This small molecule binds to this protein.
Small molecule (SMILES): Nc1nc2c(ncn2[C@@H]2O[C@H](CO[P](=O)(O)C[P](=O)(O)OP(=O)(O)O)[C@@H](O)[C@H]2O)c(=O)[nH]1

Sequence of chain 1.E:
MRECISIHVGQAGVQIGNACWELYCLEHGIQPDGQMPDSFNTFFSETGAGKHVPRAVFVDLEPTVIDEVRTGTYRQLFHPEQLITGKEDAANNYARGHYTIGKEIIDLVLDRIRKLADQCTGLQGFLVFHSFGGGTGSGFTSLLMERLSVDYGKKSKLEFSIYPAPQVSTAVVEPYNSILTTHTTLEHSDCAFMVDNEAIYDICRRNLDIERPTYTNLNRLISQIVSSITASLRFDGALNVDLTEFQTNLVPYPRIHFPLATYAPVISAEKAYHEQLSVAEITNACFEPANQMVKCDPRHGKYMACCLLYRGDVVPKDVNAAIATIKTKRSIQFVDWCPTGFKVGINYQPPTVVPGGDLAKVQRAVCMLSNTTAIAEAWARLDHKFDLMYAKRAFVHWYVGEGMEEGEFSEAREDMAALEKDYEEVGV

Binding-site contacts:
Ligand atom O2' contacts residue ASN204 of chain 1.H at 3.4 Å (h-bond).
Ligand atom O2' contacts residue ASP177 of chain 1.H at 3.4 Å (salt-bridge).
Ligand atom O3B contacts residue THR143 of chain 1.H at 3.1 Å (h-bond).
Ligand atom N1 contacts residue ASN226 of chain 1.H at 2.8 Å (h-bond).
Ligand atom N3 contacts residue CYS12 of chain 1.H at 3.6 Å.
Ligand atom N2 contacts residue LEU225 of chain 1.H at 3.8 Å.
Ligand atom C3A contacts residue GLY141 of chain 1.H at 3.7 Å.
Ligand atom C2 contacts residue ASN226 of chain 1.H at 3.4 Å.
Ligand atom O6 contacts residue TYR222 of chain 1.H at 3.8 Å.
Ligand atom O6 contacts residue GLN15 of chain 1.H at 2.6 Å (h-bond).
Ligand atom O1G contacts residue THR143 of chain 1.H at 3.5 Å (h-bond).
Ligand atom O1B contacts residue THR143 of chain 1.H at 3.7 Å.
Ligand atom O3G contacts residue THR143 of chain 1.H at 3.6 Å.
Ligand atom N3 contacts residue ASN204 of chain 1.H at 3.5 Å (h-bond).
Ligand atom PG contacts residue GLY98 of chain 1.H at 3.2 Å.
Ligand atom O3B contacts residue GLY142 of chain 1.H at 3.4 Å (h-bond).
Ligand atom C2' contacts residue TYR222 of chain 1.H at 3.8 Å (hydrophobic).
Ligand atom N2 contacts residue ASN204 of chain 1.H at 3.6 Å (h-bond).
Ligand atom O2G contacts residue MG1 of chain 1.T at 3.4 Å.
Ligand atom O1G contacts residue GLY98 of chain 1.H at 2.7 Å (h-bond).
Ligand atom O2G contacts residue GLY98 of chain 1.H at 2.7 Å (h-bond).
Ligand atom O2G contacts residue ASN99 of chain 1.H at 3.1 Å (h-bond).
Ligand atom O1A contacts residue GLN11 of chain 1.H at 3.2 Å (h-bond).
Ligand atom O2G contacts residue GLU254 of chain 1.E at 3.8 Å.
Ligand atom O1B contacts residue GLY144 of chain 1.H at 3.2 Å (h-bond).
Ligand atom O6 contacts residue ASN226 of chain 1.H at 3.7 Å.
Ligand atom C4 contacts residue CYS12 of chain 1.H at 3.5 Å (hydrophobic).
Ligand atom C5 contacts residue CYS12 of chain 1.H at 3.8 Å (hydrophobic).
Ligand atom O4' contacts residue SER138 of chain 1.H at 3.8 Å.
Ligand atom O3G contacts residue MG1 of chain 1.T at 2.0 Å.
Ligand atom O1A contacts residue CYS12 of chain 1.H at 3.2 Å (h-bond).
Ligand atom O2B contacts residue GLN11 of chain 1.H at 3.6 Å (h-bond).
Ligand atom PG contacts residue MG1 of chain 1.T at 3.2 Å.
Ligand atom N2 contacts residue ASN226 of chain 1.H at 3.1 Å (h-bond).
Ligand atom O1B contacts residue GLY10 of chain 1.H at 3.3 Å.
Ligand atom O3' contacts residue ASP177 of chain 1.H at 3.7 Å.
Ligand atom N7 contacts residue CYS12 of chain 1.H at 3.7 Å.
Ligand atom C8 contacts residue CYS12 of chain 1.H at 3.8 Å (hydrophobic).
Ligand atom O1G contacts residue ALA97 of chain 1.H at 3.3 Å (h-bond).
Ligand atom O2B contacts residue MG1 of chain 1.T at 2.6 Å.

Sequence of chain 1.H:
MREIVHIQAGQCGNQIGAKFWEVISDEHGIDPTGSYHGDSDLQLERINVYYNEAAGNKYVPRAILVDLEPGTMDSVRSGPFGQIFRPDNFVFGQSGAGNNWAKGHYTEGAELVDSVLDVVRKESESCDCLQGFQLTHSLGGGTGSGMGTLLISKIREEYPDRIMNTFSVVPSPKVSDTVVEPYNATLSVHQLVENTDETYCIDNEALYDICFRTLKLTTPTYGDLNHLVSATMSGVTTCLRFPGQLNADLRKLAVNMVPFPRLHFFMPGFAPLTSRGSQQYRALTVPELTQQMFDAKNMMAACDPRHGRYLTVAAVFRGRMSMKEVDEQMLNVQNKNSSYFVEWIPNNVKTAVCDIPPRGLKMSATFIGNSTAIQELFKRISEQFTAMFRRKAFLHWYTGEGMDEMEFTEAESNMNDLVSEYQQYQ